Sequence of chain 1.B:
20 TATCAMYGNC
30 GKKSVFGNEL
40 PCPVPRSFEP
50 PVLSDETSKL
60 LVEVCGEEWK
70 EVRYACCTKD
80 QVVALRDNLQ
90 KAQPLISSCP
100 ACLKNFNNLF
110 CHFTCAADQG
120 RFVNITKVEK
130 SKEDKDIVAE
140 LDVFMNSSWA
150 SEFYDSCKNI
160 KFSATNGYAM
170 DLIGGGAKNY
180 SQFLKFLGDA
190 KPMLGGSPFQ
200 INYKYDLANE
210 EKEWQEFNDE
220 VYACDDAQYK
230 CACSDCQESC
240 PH

Binding-site contacts:
Ligand atom C2 contacts residue ASN145 of chain 1.B at 2.5 Å.
Ligand atom C7 contacts residue SO41 of chain 1.JA at 3.6 Å.
Ligand atom C3 contacts residue ASN145 of chain 1.B at 3.8 Å.
Ligand atom O3 contacts residue SO41 of chain 1.JA at 3.6 Å (h-bond).
Ligand atom C8 contacts residue SO41 of chain 1.JA at 3.6 Å.
Ligand atom O5 contacts residue ASN145 of chain 1.B at 2.4 Å (h-bond).
Ligand atom C6 contacts residue ASN217 of chain 1.B at 4.0 Å.
Ligand atom C4 contacts residue ASN145 of chain 1.B at 4.3 Å.
Ligand atom N2 contacts residue GLU215 of chain 1.B at 4.2 Å.
Ligand atom C8 contacts residue ASN208 of chain 1.B at 4.4 Å.
Ligand atom C1 contacts residue SO41 of chain 1.JA at 3.5 Å.
Ligand atom C7 contacts residue GLU215 of chain 1.B at 3.7 Å.
Ligand atom C5 contacts residue ASN145 of chain 1.B at 3.7 Å.
Ligand atom C3 contacts residue SO41 of chain 1.JA at 3.4 Å.
Ligand atom O5 contacts residue ASN217 of chain 1.B at 2.9 Å (h-bond).
Ligand atom C7 contacts residue ASN145 of chain 1.B at 3.5 Å.
Ligand atom C8 contacts residue ZN1 of chain 1.LA at 3.9 Å.
Ligand atom C1 contacts residue ASN145 of chain 1.B at 1.4 Å.
Ligand atom O6 contacts residue ASN145 of chain 1.B at 4.2 Å.
Ligand atom C1 contacts residue ASN217 of chain 1.B at 3.6 Å.
Ligand atom C2 contacts residue ASN217 of chain 1.B at 4.4 Å.
Ligand atom O5 contacts residue SO41 of chain 1.JA at 4.3 Å.
Ligand atom N2 contacts residue ASN145 of chain 1.B at 2.9 Å (h-bond).
Ligand atom O6 contacts residue ASN217 of chain 1.B at 3.8 Å.
Ligand atom N2 contacts residue SO41 of chain 1.JA at 2.8 Å (h-bond).
Ligand atom C8 contacts residue GLU215 of chain 1.B at 3.3 Å.
Ligand atom O7 contacts residue ASN145 of chain 1.B at 3.8 Å.
Ligand atom C4 contacts residue SO41 of chain 1.JA at 4.3 Å.
Ligand atom C2 contacts residue SO41 of chain 1.JA at 3.6 Å.
Ligand atom O7 contacts residue GLU215 of chain 1.B at 4.1 Å.
Ligand atom C5 contacts residue SO41 of chain 1.JA at 4.1 Å.
Ligand atom C5 contacts residue ASN217 of chain 1.B at 4.0 Å.

This protein binds this small molecule.
Small molecule (SMILES): CC(=O)N[C@H]1[C@H](O[C@H]2[C@H](O)[C@@H](NC(C)=O)CO[C@@H]2CO)O[C@H](CO)[C@@H](O[C@@H]2O[C@H](CO[C@H]3O[C@H](CO)[C@@H](O)[C@H](O)[C@@H]3O)[C@@H](O)[C@H](O[C@H]3O[C@H](CO)[C@@H](O)[C@H](O)[C@@H]3O)[C@@H]2O)[C@@H]1O